Binding-site contacts:
Ligand atom O2G contacts residue PPV1 of chain 1.K at 0.9 Å (h-bond).
Ligand atom O1B contacts residue PPV1 of chain 1.K at 0.7 Å (h-bond).
Ligand atom O3G contacts residue PPV1 of chain 1.K at 0.3 Å (h-bond).
Ligand atom O1B contacts residue ARG183 of chain 1.A at 2.6 Å (salt-bridge).
Ligand atom O3A contacts residue MG1 of chain 1.H at 3.4 Å.
Ligand atom O2G contacts residue GLY189 of chain 1.A at 3.1 Å (h-bond).
Ligand atom O2A contacts residue PPV1 of chain 1.K at 2.3 Å (h-bond).
Ligand atom O2B contacts residue ASP192 of chain 1.A at 3.1 Å (salt-bridge).
Ligand atom O3A contacts residue PPV1 of chain 1.K at 0.7 Å (h-bond).
Ligand atom O2G contacts residue SER180 of chain 1.A at 2.6 Å (h-bond).
Ligand atom O1A contacts residue MG1 of chain 1.L at 1.3 Å.
Ligand atom PA contacts residue MG1 of chain 1.L at 2.4 Å.
Ligand atom O1B contacts residue SER180 of chain 1.A at 3.4 Å (h-bond).
Ligand atom PB contacts residue MG1 of chain 1.H at 3.1 Å.
Ligand atom O1G contacts residue ARG149 of chain 1.A at 3.4 Å (salt-bridge).
Ligand atom O3B contacts residue PPV1 of chain 1.K at 0.6 Å (h-bond).
Ligand atom C2' contacts residue TYR271 of chain 1.A at 3.5 Å (hydrophobic).
Ligand atom PA contacts residue MG1 of chain 1.H at 3.1 Å.
Ligand atom O2B contacts residue MG1 of chain 1.H at 1.9 Å.
Ligand atom PG contacts residue PPV1 of chain 1.K at 0.9 Å.
Ligand atom O2A contacts residue ASP192 of chain 1.A at 2.9 Å (salt-bridge).
Ligand atom O2A contacts residue MG1 of chain 1.H at 1.9 Å.
Ligand atom O5' contacts residue PPV1 of chain 1.K at 2.8 Å (h-bond).
Ligand atom O3A contacts residue MG1 of chain 1.L at 2.7 Å.
Ligand atom O2A contacts residue MG1 of chain 1.L at 3.5 Å.
Ligand atom O2A contacts residue MG1 of chain 1.I at 2.8 Å.
Ligand atom O2G contacts residue MG1 of chain 1.H at 3.5 Å.
Ligand atom PA contacts residue PPV1 of chain 1.K at 1.6 Å.
Ligand atom C2' contacts residue GLY274 of chain 1.A at 3.5 Å.
Ligand atom O1A contacts residue PPV1 of chain 1.K at 2.3 Å (h-bond).
Ligand atom O2B contacts residue PPV1 of chain 1.K at 0.6 Å (h-bond).
Ligand atom O1G contacts residue PPV1 of chain 1.K at 2.2 Å (h-bond).
Ligand atom C1' contacts residue TYR271 of chain 1.A at 3.4 Å (hydrophobic).
Ligand atom O2A contacts residue ASP190 of chain 1.A at 3.0 Å (salt-bridge).
Ligand atom C3' contacts residue PPV1 of chain 1.K at 3.4 Å.
Ligand atom PB contacts residue PPV1 of chain 1.K at 0.1 Å.
Ligand atom O3' contacts residue ARG183 of chain 1.A at 3.4 Å (salt-bridge).
Ligand atom O3' contacts residue PPV1 of chain 1.K at 2.5 Å (h-bond).
Ligand atom O2B contacts residue SER180 of chain 1.A at 3.3 Å (h-bond).
Ligand atom O2 contacts residue ASN279 of chain 1.A at 2.9 Å (h-bond).

The protein below binds the small molecule below.
Small molecule (SMILES): Nc1ccn([C@H]2C[C@H](O)[C@@H](CO[P](=O)(O)O[P](=O)(O)OP(=O)(O)O)O2)c(=O)n1

Sequence of chain 1.A:
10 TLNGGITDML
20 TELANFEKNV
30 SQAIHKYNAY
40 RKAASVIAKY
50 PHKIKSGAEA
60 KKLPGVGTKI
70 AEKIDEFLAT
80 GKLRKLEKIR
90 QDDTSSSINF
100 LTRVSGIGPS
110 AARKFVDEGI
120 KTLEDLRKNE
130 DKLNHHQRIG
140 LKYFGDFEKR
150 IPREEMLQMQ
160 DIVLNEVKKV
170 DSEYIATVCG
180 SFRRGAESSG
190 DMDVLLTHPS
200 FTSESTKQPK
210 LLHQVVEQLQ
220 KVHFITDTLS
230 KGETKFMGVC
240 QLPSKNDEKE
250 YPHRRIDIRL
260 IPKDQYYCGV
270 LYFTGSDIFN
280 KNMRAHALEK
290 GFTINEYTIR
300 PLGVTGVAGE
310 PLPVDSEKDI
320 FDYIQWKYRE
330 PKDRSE